Sequence of chain 1.A:
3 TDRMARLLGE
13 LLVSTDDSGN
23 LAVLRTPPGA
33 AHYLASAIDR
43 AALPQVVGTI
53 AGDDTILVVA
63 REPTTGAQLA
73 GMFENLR

Sequence of chain 1.F:
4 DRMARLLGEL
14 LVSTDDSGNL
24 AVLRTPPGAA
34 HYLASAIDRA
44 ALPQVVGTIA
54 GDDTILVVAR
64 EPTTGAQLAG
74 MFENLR

Binding-site contacts:
Ligand atom NH1 contacts residue ASP55 of chain 1.C at 3.6 Å.
Ligand atom NH2 contacts residue ASP55 of chain 1.C at 3.6 Å.
Ligand atom N contacts residue ASP41 of chain 1.A at 2.7 Å (salt-bridge).
Ligand atom N contacts residue ASP56 of chain 1.C at 3.0 Å (salt-bridge).
Ligand atom NH2 contacts residue GLY31 of chain 1.F at 3.7 Å.
Ligand atom CG contacts residue HIS34 of chain 1.A at 3.7 Å.
Ligand atom C contacts residue ASP55 of chain 1.C at 3.4 Å.
Ligand atom C contacts residue GLY54 of chain 1.C at 3.8 Å.
Ligand atom NH1 contacts residue ASP55 of chain 1.F at 2.9 Å (salt-bridge).
Ligand atom CB contacts residue ASP41 of chain 1.A at 3.4 Å.
Ligand atom CB contacts residue ALA37 of chain 1.A at 3.6 Å (hydrophobic).
Ligand atom OXT contacts residue ILE52 of chain 1.A at 3.6 Å.
Ligand atom O contacts residue ASP56 of chain 1.C at 3.0 Å (salt-bridge).
Ligand atom NH2 contacts residue ASP55 of chain 1.F at 2.8 Å (salt-bridge).
Ligand atom CG contacts residue ASP41 of chain 1.A at 3.7 Å.
Ligand atom CA contacts residue ASP41 of chain 1.A at 3.6 Å.
Ligand atom CB contacts residue HIS34 of chain 1.A at 3.9 Å.
Ligand atom CB contacts residue THR51 of chain 1.A at 3.9 Å.
Ligand atom O contacts residue THR57 of chain 1.C at 3.3 Å (h-bond).
Ligand atom CG contacts residue ASP56 of chain 1.C at 3.9 Å.
Ligand atom NH1 contacts residue GLY31 of chain 1.F at 3.6 Å (h-bond).
Ligand atom NH1 contacts residue PRO30 of chain 1.F at 3.6 Å.
Ligand atom NH2 contacts residue HIS34 of chain 1.A at 2.9 Å (h-bond).
Ligand atom C contacts residue THR51 of chain 1.A at 3.7 Å.
Ligand atom OXT contacts residue HIS34 of chain 1.A at 3.3 Å.
Ligand atom CZ contacts residue ASP55 of chain 1.F at 3.6 Å.
Ligand atom C contacts residue ALA53 of chain 1.A at 3.8 Å (hydrophobic).
Ligand atom N contacts residue THR57 of chain 1.C at 3.1 Å (h-bond).
Ligand atom O contacts residue ASP55 of chain 1.C at 2.7 Å (salt-bridge).
Ligand atom CD contacts residue HIS34 of chain 1.A at 3.6 Å.
Ligand atom C contacts residue HIS34 of chain 1.A at 3.9 Å.
Ligand atom OXT contacts residue ASP55 of chain 1.C at 3.3 Å (salt-bridge).
Ligand atom O contacts residue GLY54 of chain 1.C at 3.6 Å.
Ligand atom N contacts residue THR51 of chain 1.A at 3.0 Å (h-bond).
Ligand atom NE contacts residue SER38 of chain 1.A at 3.9 Å.
Ligand atom OXT contacts residue ALA53 of chain 1.A at 2.9 Å (h-bond).
Ligand atom CZ contacts residue ASP55 of chain 1.C at 3.8 Å.
Ligand atom CA contacts residue THR51 of chain 1.A at 3.2 Å.
Ligand atom CD contacts residue SER38 of chain 1.A at 3.8 Å.
Ligand atom OXT contacts residue GLY54 of chain 1.C at 3.1 Å.

Sequence of chain 1.C:
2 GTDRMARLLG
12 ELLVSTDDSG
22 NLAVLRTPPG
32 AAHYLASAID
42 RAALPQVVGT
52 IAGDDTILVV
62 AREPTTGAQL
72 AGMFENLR

This small molecule binds to this protein.
Small molecule (SMILES): NC(=[NH2+])NCCC[C@H](N)C(=O)O